The protein below binds the small molecule below.
Small molecule (SMILES): CC(=O)N[C@H]1[C@H](O[C@H]2[C@H](O)[C@@H](NC(C)=O)CO[C@@H]2CO)O[C@H](CO)[C@@H](O)[C@@H]1O

Binding-site contacts:
Ligand atom O5 contacts residue ASP2 of chain 3.A at 3.8 Å.
Ligand atom C5 contacts residue ASN5 of chain 3.A at 3.6 Å.
Ligand atom O7 contacts residue ASP2 of chain 3.A at 4.5 Å.
Ligand atom N2 contacts residue ASP2 of chain 3.A at 3.8 Å.
Ligand atom C6 contacts residue ASP2 of chain 3.A at 3.7 Å.
Ligand atom C2 contacts residue ASN5 of chain 3.A at 2.5 Å.
Ligand atom N2 contacts residue ASN5 of chain 3.A at 2.9 Å (h-bond).
Ligand atom C5 contacts residue ASP2 of chain 3.A at 4.3 Å.
Ligand atom C3 contacts residue ASP2 of chain 3.A at 4.3 Å.
Ligand atom N2 contacts residue PHE3 of chain 3.A at 2.8 Å (h-bond).
Ligand atom C3 contacts residue PHE3 of chain 3.A at 4.4 Å (hydrophobic).
Ligand atom C8 contacts residue PHE3 of chain 3.A at 3.3 Å (hydrophobic).
Ligand atom C7 contacts residue PHE3 of chain 3.A at 3.5 Å (hydrophobic).
Ligand atom C5 contacts residue ASN154 of chain 3.A at 3.5 Å.
Ligand atom C2 contacts residue PHE3 of chain 3.A at 3.8 Å (hydrophobic).
Ligand atom O7 contacts residue ASN5 of chain 3.A at 4.1 Å.
Ligand atom C3 contacts residue ASN5 of chain 3.A at 3.8 Å.
Ligand atom C1 contacts residue ASN5 of chain 3.A at 1.4 Å.
Ligand atom C1 contacts residue ASN154 of chain 3.A at 4.2 Å.
Ligand atom C4 contacts residue ASN154 of chain 3.A at 4.5 Å.
Ligand atom C1 contacts residue PHE3 of chain 3.A at 3.8 Å (hydrophobic).
Ligand atom C6 contacts residue ASN154 of chain 3.A at 3.9 Å.
Ligand atom C7 contacts residue ASN5 of chain 3.A at 3.7 Å.
Ligand atom C7 contacts residue ASP2 of chain 3.A at 3.8 Å.
Ligand atom O5 contacts residue ASN5 of chain 3.A at 2.3 Å (h-bond).
Ligand atom O5 contacts residue ASN154 of chain 3.A at 4.0 Å.
Ligand atom O6 contacts residue ASP2 of chain 3.A at 2.5 Å (salt-bridge).
Ligand atom O3 contacts residue ASP2 of chain 3.A at 3.3 Å (salt-bridge).
Ligand atom C4 contacts residue ASN5 of chain 3.A at 4.3 Å.
Ligand atom O4 contacts residue ASN154 of chain 3.A at 4.5 Å.
Ligand atom C8 contacts residue ASP2 of chain 3.A at 3.5 Å.

Sequence of chain 3.A:
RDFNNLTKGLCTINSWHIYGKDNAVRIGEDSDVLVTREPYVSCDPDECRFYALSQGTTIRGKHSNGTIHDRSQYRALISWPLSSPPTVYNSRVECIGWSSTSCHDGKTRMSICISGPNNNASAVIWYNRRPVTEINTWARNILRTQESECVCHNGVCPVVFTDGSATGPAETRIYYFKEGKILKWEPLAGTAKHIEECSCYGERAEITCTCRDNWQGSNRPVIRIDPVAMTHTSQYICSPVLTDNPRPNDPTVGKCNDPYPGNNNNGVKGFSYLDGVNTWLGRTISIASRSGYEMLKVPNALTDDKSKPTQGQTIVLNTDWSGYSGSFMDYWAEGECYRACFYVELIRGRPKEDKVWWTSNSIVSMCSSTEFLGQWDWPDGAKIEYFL